A small-molecule ligand and the protein it binds are described below.
Small molecule (SMILES): O=C(O)COP(=O)(O)O

Sequence of chain 1.A:
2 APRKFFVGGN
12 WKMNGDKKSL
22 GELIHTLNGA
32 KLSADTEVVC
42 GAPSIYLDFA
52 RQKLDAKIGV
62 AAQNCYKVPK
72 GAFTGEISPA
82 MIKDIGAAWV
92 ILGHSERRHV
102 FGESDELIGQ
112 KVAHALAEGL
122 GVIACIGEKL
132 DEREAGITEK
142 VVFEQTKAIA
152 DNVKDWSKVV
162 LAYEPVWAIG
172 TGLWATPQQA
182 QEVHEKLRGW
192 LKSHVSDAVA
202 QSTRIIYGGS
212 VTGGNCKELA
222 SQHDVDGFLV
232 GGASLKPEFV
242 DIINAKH

Binding-site contacts:
Ligand atom P contacts residue GLY171 of chain 1.A at 3.9 Å.
Ligand atom O2 contacts residue LEU230 of chain 1.A at 3.5 Å.
Ligand atom O3P contacts residue GLY210 of chain 1.A at 3.8 Å.
Ligand atom O2P contacts residue VAL212 of chain 1.A at 4.2 Å.
Ligand atom O4P contacts residue LYS13 of chain 1.A at 4.3 Å.
Ligand atom O1 contacts residue GLU165 of chain 1.A at 4.1 Å.
Ligand atom O2P contacts residue GLY232 of chain 1.A at 2.9 Å (h-bond).
Ligand atom O1P contacts residue ILE170 of chain 1.A at 3.8 Å.
Ligand atom O3P contacts residue GLY171 of chain 1.A at 2.7 Å (h-bond).
Ligand atom O2 contacts residue ASN11 of chain 1.A at 4.3 Å.
Ligand atom C1 contacts residue ILE170 of chain 1.A at 4.2 Å (hydrophobic).
Ligand atom O1 contacts residue ILE170 of chain 1.A at 3.5 Å.
Ligand atom O3P contacts residue ALA169 of chain 1.A at 3.6 Å (h-bond).
Ligand atom O1 contacts residue HIS95 of chain 1.A at 2.7 Å (h-bond).
Ligand atom O2P contacts residue SER211 of chain 1.A at 3.6 Å (h-bond).
Ligand atom C1 contacts residue GLU165 of chain 1.A at 3.0 Å.
Ligand atom P contacts residue SER211 of chain 1.A at 3.8 Å.
Ligand atom P contacts residue GLY233 of chain 1.A at 3.8 Å.
Ligand atom C2 contacts residue GLY232 of chain 1.A at 3.6 Å.
Ligand atom O1P contacts residue LYS13 of chain 1.A at 3.5 Å (salt-bridge).
Ligand atom C2 contacts residue ILE170 of chain 1.A at 4.2 Å (hydrophobic).
Ligand atom O4P contacts residue GLY232 of chain 1.A at 3.6 Å.
Ligand atom C1 contacts residue LYS13 of chain 1.A at 3.9 Å.
Ligand atom O1 contacts residue ASN11 of chain 1.A at 4.2 Å.
Ligand atom O4P contacts residue GLY171 of chain 1.A at 3.9 Å.
Ligand atom O1 contacts residue LYS13 of chain 1.A at 2.7 Å (salt-bridge).
Ligand atom O2 contacts residue HIS95 of chain 1.A at 3.3 Å (h-bond).
Ligand atom O4P contacts residue GLY233 of chain 1.A at 2.9 Å (h-bond).
Ligand atom C2 contacts residue GLY210 of chain 1.A at 4.1 Å.
Ligand atom C1 contacts residue GLY232 of chain 1.A at 4.2 Å.
Ligand atom O3P contacts residue ILE170 of chain 1.A at 3.5 Å.
Ligand atom O2P contacts residue VAL231 of chain 1.A at 4.0 Å.
Ligand atom O2 contacts residue GLU165 of chain 1.A at 2.4 Å (salt-bridge).
Ligand atom C1 contacts residue HIS95 of chain 1.A at 3.4 Å.
Ligand atom C2 contacts residue LEU230 of chain 1.A at 4.0 Å (hydrophobic).
Ligand atom P contacts residue GLY232 of chain 1.A at 3.7 Å.
Ligand atom O1P contacts residue GLY232 of chain 1.A at 3.5 Å.
Ligand atom C2 contacts residue GLU165 of chain 1.A at 3.5 Å.
Ligand atom O3P contacts residue SER211 of chain 1.A at 2.9 Å (h-bond).
Ligand atom O2P contacts residue GLY233 of chain 1.A at 3.6 Å.